Binding-site contacts:
Ligand atom O5' contacts residue ARG38 of chain 1.A at 3.4 Å (salt-bridge).
Ligand atom C5 contacts residue TYR16 of chain 1.A at 3.6 Å (hydrophobic).
Ligand atom N4 contacts residue ARG30 of chain 1.A at 3.4 Å (salt-bridge).
Ligand atom C4 contacts residue TYR16 of chain 1.A at 3.6 Å (hydrophobic).
Ligand atom C6 contacts residue MET334 of chain 1.B at 3.5 Å (hydrophobic).
Ligand atom C6 contacts residue ARG38 of chain 1.A at 3.5 Å.
Ligand atom N3 contacts residue ARG198 of chain 1.A at 3.5 Å (salt-bridge).
Ligand atom OP2 contacts residue ASN200 of chain 1.A at 3.0 Å (h-bond).
Ligand atom C4 contacts residue MET334 of chain 1.B at 3.6 Å (hydrophobic).
Ligand atom C2' contacts residue ARG38 of chain 1.A at 3.3 Å.
Ligand atom N1 contacts residue MET334 of chain 1.B at 3.5 Å (h-bond).
Ligand atom OP3 contacts residue LYS318 of chain 1.B at 3.4 Å (salt-bridge).
Ligand atom C2 contacts residue TYR79 of chain 1.B at 3.7 Å (hydrophobic).
Ligand atom O2 contacts residue ARG198 of chain 1.A at 3.4 Å.
Ligand atom C4 contacts residue GLU33 of chain 1.A at 3.6 Å.
Ligand atom N4 contacts residue ARG198 of chain 1.A at 3.7 Å.
Ligand atom O5' contacts residue TYR335 of chain 1.B at 3.2 Å (h-bond).
Ligand atom C2 contacts residue ARG38 of chain 1.A at 3.6 Å.
Ligand atom N4 contacts residue TYR16 of chain 1.A at 3.3 Å.
Ligand atom N4 contacts residue GLU33 of chain 1.A at 3.6 Å.
Ligand atom O2 contacts residue ARG337 of chain 1.B at 3.6 Å.
Ligand atom C2 contacts residue MET334 of chain 1.B at 3.5 Å (hydrophobic).
Ligand atom O4' contacts residue GLY37 of chain 1.A at 3.5 Å.
Ligand atom O3' contacts residue ARG337 of chain 1.B at 3.0 Å (salt-bridge).
Ligand atom O2 contacts residue GLN75 of chain 1.B at 3.4 Å (h-bond).
Ligand atom OP2 contacts residue SER34 of chain 1.A at 3.0 Å (h-bond).
Ligand atom O4' contacts residue MET334 of chain 1.B at 3.3 Å.
Ligand atom O5' contacts residue SER34 of chain 1.A at 3.4 Å (h-bond).
Ligand atom N3 contacts residue TYR79 of chain 1.B at 3.7 Å.
Ligand atom N4 contacts residue TYR79 of chain 1.B at 3.7 Å.
Ligand atom C5 contacts residue MET334 of chain 1.B at 3.6 Å (hydrophobic).
Ligand atom N3 contacts residue TYR16 of chain 1.A at 3.6 Å.
Ligand atom N4 contacts residue MET199 of chain 1.A at 3.6 Å.
Ligand atom C3' contacts residue ARG337 of chain 1.B at 3.6 Å.
Ligand atom C4 contacts residue TYR79 of chain 1.B at 3.7 Å (hydrophobic).
Ligand atom OP1 contacts residue VAL338 of chain 1.B at 3.5 Å.
Ligand atom N3 contacts residue MET334 of chain 1.B at 3.6 Å (h-bond).
Ligand atom N3 contacts residue GLU33 of chain 1.A at 3.3 Å.
Ligand atom OP2 contacts residue ARG38 of chain 1.A at 2.9 Å (salt-bridge).
Ligand atom OP2 contacts residue ARG17 of chain 1.A at 3.2 Å (salt-bridge).

Sequence of chain 1.A:
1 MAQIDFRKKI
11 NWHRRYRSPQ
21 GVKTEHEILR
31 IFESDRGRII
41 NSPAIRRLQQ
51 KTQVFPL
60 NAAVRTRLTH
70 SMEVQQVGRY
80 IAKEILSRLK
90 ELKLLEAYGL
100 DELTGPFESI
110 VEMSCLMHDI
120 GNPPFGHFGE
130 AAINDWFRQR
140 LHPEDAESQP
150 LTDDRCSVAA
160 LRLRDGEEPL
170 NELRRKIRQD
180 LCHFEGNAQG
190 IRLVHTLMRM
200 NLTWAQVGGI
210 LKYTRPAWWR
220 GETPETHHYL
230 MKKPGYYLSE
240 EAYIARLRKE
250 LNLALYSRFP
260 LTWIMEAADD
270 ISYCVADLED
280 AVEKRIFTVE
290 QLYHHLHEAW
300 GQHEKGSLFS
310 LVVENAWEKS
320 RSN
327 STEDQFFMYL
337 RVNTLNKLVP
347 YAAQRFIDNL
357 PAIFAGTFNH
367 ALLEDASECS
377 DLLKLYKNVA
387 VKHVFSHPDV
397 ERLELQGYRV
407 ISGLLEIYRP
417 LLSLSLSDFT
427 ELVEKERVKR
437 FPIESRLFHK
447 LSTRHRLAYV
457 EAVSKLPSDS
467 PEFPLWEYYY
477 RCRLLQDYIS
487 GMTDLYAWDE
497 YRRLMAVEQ

Sequence of chain 1.B:
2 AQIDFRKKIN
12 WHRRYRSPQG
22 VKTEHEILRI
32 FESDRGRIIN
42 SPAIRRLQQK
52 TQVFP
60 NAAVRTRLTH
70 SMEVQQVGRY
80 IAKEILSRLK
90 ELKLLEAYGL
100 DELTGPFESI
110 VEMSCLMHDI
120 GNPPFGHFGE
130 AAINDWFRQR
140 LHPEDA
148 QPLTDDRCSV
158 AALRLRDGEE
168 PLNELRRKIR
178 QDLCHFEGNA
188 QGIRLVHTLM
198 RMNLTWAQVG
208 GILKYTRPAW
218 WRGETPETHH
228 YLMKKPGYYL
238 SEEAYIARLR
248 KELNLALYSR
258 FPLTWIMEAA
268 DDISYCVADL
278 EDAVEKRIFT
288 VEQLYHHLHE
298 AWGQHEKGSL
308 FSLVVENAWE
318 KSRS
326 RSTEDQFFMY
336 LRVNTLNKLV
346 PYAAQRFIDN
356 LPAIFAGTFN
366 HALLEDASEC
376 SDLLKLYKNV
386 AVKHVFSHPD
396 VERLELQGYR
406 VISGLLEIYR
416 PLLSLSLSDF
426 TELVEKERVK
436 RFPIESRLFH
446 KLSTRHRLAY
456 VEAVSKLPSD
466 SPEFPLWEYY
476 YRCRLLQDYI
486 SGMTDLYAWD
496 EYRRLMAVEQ

A small-molecule ligand and the protein it binds are described below.
Small molecule (SMILES): Nc1ccn([C@H]2C[C@H](O[P](=O)(O)OC[C@H]3O[C@@H](n4ccc(N)nc4=O)C[C@@H]3O[P](=O)(O)OC[C@H]3O[C@@H](n4ccc(N)nc4=O)C[C@@H]3O)[C@@H](COP(=O)(O)O)O2)c(=O)n1